Sequence of chain 3.B:
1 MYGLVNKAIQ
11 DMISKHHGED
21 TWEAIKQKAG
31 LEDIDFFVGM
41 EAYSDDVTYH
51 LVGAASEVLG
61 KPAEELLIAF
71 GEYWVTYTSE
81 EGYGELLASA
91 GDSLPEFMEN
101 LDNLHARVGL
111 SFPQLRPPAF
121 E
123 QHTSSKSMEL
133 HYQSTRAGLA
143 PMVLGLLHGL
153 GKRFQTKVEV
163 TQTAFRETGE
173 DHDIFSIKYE

Binding-site contacts:
Ligand atom OAC contacts residue SER136 of chain 3.B at 2.9 Å (h-bond).
Ligand atom FAA contacts residue LEU148 of chain 3.B at 3.6 Å.
Ligand atom OAB contacts residue ARG116 of chain 3.B at 2.6 Å (salt-bridge).
Ligand atom CBM contacts residue LEU115 of chain 3.B at 3.3 Å (hydrophobic).
Ligand atom CBH contacts residue LEU115 of chain 3.B at 3.2 Å (hydrophobic).
Ligand atom CBG contacts residue ARG138 of chain 3.B at 3.6 Å.
Ligand atom CAX contacts residue PRO118 of chain 3.B at 3.6 Å (hydrophobic).
Ligand atom CAP contacts residue HIS105 of chain 3.B at 3.5 Å.
Ligand atom FAJ contacts residue PHE112 of chain 3.B at 2.6 Å.
Ligand atom OAB contacts residue LEU115 of chain 3.B at 3.4 Å.
Ligand atom FAE contacts residue TYR2 of chain 3.B at 3.1 Å.
Ligand atom OBF contacts residue TRP74 of chain 3.B at 3.0 Å (h-bond).
Ligand atom OAC contacts residue PRO118 of chain 3.B at 3.5 Å.
Ligand atom FAE contacts residue GLY39 of chain 3.B at 3.2 Å.
Ligand atom CBG contacts residue TYR134 of chain 3.B at 3.7 Å (hydrophobic).
Ligand atom OAD contacts residue ARG138 of chain 3.B at 3.2 Å (salt-bridge).
Ligand atom CAT contacts residue LEU115 of chain 3.B at 3.5 Å (hydrophobic).
Ligand atom CAI contacts residue PHE112 of chain 3.B at 3.6 Å (hydrophobic).
Ligand atom FAK contacts residue TYR83 of chain 3.B at 2.7 Å.
Ligand atom OAD contacts residue MET1 of chain 3.B at 3.5 Å.
Ligand atom CAC contacts residue LEU148 of chain 3.B at 3.6 Å (hydrophobic).
Ligand atom FAK contacts residue PHE112 of chain 3.B at 3.0 Å.
Ligand atom CAB contacts residue PHE97 of chain 3.B at 3.6 Å (hydrophobic).
Ligand atom CAG contacts residue LEU4 of chain 3.B at 3.1 Å (hydrophobic).
Ligand atom CAG contacts residue TYR83 of chain 3.B at 3.1 Å (hydrophobic).
Ligand atom OAD contacts residue TYR2 of chain 3.B at 3.4 Å (h-bond).
Ligand atom CBA contacts residue HIS105 of chain 3.B at 3.0 Å.
Ligand atom CAJ contacts residue TYR83 of chain 3.B at 3.6 Å (hydrophobic).
Ligand atom CBG contacts residue PRO118 of chain 3.B at 3.6 Å (hydrophobic).
Ligand atom CBH contacts residue ARG138 of chain 3.B at 3.2 Å.
Ligand atom OAD contacts residue LEU115 of chain 3.B at 3.7 Å.
Ligand atom OAC contacts residue TYR134 of chain 3.B at 2.5 Å (h-bond).
Ligand atom FAJ contacts residue TYR2 of chain 3.B at 3.5 Å.
Ligand atom CBG contacts residue SER136 of chain 3.B at 3.5 Å.
Ligand atom OAA contacts residue ARG138 of chain 3.B at 2.6 Å (salt-bridge).
Ligand atom FAA contacts residue LEU101 of chain 3.B at 3.7 Å.
Ligand atom CAD contacts residue LEU148 of chain 3.B at 3.4 Å (hydrophobic).
Ligand atom OAB contacts residue ARG138 of chain 3.B at 2.9 Å (salt-bridge).
Ligand atom OAA contacts residue SER136 of chain 3.B at 3.2 Å (h-bond).
Ligand atom CAJ contacts residue LEU4 of chain 3.B at 3.2 Å (hydrophobic).

This small molecule binds to this protein.
Small molecule (SMILES): O=C(O)CCCCN(CCc1cc(F)ccc1OCc1ccc(-c2ccc(C(F)(F)F)cc2)cc1)Cc1ccc(C(=O)O)cc1